This protein binds this small molecule.
Small molecule (SMILES): CC(=O)N[C@@H]1[C@@H](O)[C@H](O)[C@@H](CO)O[C@H]1O

Binding-site contacts:
Ligand atom N2 contacts residue HIS1101 of chain 1.A at 4.4 Å.
Ligand atom C5 contacts residue ASN1098 of chain 1.A at 3.7 Å.
Ligand atom C7 contacts residue THR1100 of chain 1.A at 4.1 Å.
Ligand atom C3 contacts residue ASN1098 of chain 1.A at 3.8 Å.
Ligand atom O4 contacts residue HIS1101 of chain 1.A at 3.9 Å.
Ligand atom C1 contacts residue HIS1101 of chain 1.A at 3.8 Å.
Ligand atom O6 contacts residue PHE1103 of chain 1.A at 3.5 Å.
Ligand atom C4 contacts residue HIS1101 of chain 1.A at 4.1 Å.
Ligand atom C2 contacts residue ASN1098 of chain 1.A at 2.5 Å.
Ligand atom O7 contacts residue HIS1101 of chain 1.A at 2.6 Å (h-bond).
Ligand atom C4 contacts residue ASN1098 of chain 1.A at 4.2 Å.
Ligand atom O6 contacts residue HIS1101 of chain 1.A at 4.4 Å.
Ligand atom N2 contacts residue ASN1098 of chain 1.A at 2.9 Å (h-bond).
Ligand atom O5 contacts residue PHE1103 of chain 1.A at 3.8 Å.
Ligand atom O5 contacts residue HIS1101 of chain 1.A at 4.0 Å.
Ligand atom C1 contacts residue ASN1098 of chain 1.A at 1.4 Å.
Ligand atom O7 contacts residue ASN1098 of chain 1.A at 3.5 Å (h-bond).
Ligand atom C7 contacts residue ASN1098 of chain 1.A at 3.4 Å.
Ligand atom C8 contacts residue ASN1098 of chain 1.A at 3.5 Å.
Ligand atom C5 contacts residue PHE1103 of chain 1.A at 4.0 Å (hydrophobic).
Ligand atom C6 contacts residue PHE1103 of chain 1.A at 3.5 Å (hydrophobic).
Ligand atom C8 contacts residue THR1100 of chain 1.A at 3.9 Å.
Ligand atom C5 contacts residue HIS1101 of chain 1.A at 3.8 Å.
Ligand atom O7 contacts residue THR1100 of chain 1.A at 3.4 Å.
Ligand atom C3 contacts residue HIS1101 of chain 1.A at 3.6 Å.
Ligand atom O5 contacts residue ASN1098 of chain 1.A at 2.4 Å (h-bond).
Ligand atom C7 contacts residue HIS1101 of chain 1.A at 3.7 Å.
Ligand atom C2 contacts residue HIS1101 of chain 1.A at 4.2 Å.

Sequence of chain 1.A:
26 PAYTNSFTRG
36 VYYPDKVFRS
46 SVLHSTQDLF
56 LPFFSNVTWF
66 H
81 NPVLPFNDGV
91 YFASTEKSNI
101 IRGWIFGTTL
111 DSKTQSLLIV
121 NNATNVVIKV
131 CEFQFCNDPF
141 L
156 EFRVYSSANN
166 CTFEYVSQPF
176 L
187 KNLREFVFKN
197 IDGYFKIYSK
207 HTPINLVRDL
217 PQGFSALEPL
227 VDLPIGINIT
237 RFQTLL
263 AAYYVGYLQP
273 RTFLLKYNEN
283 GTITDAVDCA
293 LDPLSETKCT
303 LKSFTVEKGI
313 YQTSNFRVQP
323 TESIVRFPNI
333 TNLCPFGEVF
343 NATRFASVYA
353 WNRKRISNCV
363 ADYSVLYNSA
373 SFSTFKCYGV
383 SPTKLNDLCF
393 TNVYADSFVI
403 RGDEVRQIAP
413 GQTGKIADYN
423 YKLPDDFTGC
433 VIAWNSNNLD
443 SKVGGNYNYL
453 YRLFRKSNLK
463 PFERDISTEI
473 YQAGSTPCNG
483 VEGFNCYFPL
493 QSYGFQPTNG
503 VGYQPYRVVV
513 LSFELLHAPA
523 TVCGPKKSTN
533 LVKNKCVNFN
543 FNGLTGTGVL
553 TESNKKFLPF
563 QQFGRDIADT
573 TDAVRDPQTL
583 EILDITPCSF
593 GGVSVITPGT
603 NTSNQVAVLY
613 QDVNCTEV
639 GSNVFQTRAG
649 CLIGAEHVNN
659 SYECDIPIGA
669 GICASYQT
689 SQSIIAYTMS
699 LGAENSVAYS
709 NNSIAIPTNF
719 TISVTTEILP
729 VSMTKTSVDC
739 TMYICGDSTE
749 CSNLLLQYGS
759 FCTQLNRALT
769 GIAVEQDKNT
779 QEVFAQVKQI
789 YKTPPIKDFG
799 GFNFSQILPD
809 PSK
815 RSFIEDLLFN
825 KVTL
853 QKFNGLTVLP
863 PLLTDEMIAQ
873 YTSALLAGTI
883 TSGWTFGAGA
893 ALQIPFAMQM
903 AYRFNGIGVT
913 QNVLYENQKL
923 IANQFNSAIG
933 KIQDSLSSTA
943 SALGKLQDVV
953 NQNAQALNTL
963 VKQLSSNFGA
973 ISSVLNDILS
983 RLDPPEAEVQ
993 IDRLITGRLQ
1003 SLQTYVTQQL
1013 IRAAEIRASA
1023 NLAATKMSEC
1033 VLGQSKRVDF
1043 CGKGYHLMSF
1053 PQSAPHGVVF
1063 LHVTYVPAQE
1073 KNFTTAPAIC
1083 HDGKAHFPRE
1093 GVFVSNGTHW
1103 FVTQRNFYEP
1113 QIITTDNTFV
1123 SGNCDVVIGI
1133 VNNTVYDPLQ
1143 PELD